Sequence of chain 2.A:
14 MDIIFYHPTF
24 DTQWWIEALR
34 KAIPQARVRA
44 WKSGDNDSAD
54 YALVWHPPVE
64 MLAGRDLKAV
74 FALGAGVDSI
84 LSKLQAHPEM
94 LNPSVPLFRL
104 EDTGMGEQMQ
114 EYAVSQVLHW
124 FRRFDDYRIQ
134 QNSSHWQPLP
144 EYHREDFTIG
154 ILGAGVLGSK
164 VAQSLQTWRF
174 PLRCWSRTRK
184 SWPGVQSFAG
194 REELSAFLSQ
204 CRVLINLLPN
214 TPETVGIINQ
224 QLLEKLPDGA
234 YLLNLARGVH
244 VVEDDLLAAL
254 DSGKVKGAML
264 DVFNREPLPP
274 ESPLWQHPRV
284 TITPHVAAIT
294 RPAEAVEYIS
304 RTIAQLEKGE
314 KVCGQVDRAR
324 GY

Binding-site contacts:
Ligand atom C2 contacts residue HIS288 of chain 2.A at 3.8 Å.
Ligand atom C1 contacts residue ARG240 of chain 2.A at 3.8 Å.
Ligand atom C1 contacts residue GLY77 of chain 2.A at 4.3 Å.
Ligand atom O2 contacts residue GLY79 of chain 2.A at 2.6 Å (h-bond).
Ligand atom O1 contacts residue ALA291 of chain 2.A at 4.5 Å.
Ligand atom O1 contacts residue MET108 of chain 2.A at 3.8 Å.
Ligand atom O3 contacts residue HIS288 of chain 2.A at 3.8 Å.
Ligand atom O2 contacts residue NAP1 of chain 2.C at 3.8 Å.
Ligand atom C2 contacts residue ARG240 of chain 2.A at 3.9 Å.
Ligand atom O1 contacts residue NAP1 of chain 2.C at 3.5 Å.
Ligand atom C3 contacts residue ILE292 of chain 2.A at 4.0 Å (hydrophobic).
Ligand atom C4 contacts residue ILE292 of chain 2.A at 4.3 Å (hydrophobic).
Ligand atom C1 contacts residue TRP58 of chain 2.A at 4.4 Å (hydrophobic).
Ligand atom O5 contacts residue ARG240 of chain 2.A at 2.9 Å (salt-bridge).
Ligand atom C4 contacts residue HIS288 of chain 2.A at 4.4 Å.
Ligand atom C1 contacts residue GLY79 of chain 2.A at 3.7 Å.
Ligand atom O1 contacts residue GLY79 of chain 2.A at 3.9 Å.
Ligand atom C3 contacts residue HIS288 of chain 2.A at 3.9 Å.
Ligand atom C4 contacts residue TRP58 of chain 2.A at 4.4 Å (hydrophobic).
Ligand atom C5 contacts residue TRP58 of chain 2.A at 4.0 Å (hydrophobic).
Ligand atom O1 contacts residue GLY77 of chain 2.A at 3.5 Å.
Ligand atom O1 contacts residue ALA78 of chain 2.A at 2.9 Å (h-bond).
Ligand atom C1 contacts residue NAP1 of chain 2.C at 3.4 Å.
Ligand atom O2 contacts residue TRP58 of chain 2.A at 4.1 Å.
Ligand atom C1 contacts residue ALA78 of chain 2.A at 3.6 Å (hydrophobic).
Ligand atom C2 contacts residue ALA291 of chain 2.A at 4.3 Å (hydrophobic).
Ligand atom O2 contacts residue ALA78 of chain 2.A at 3.4 Å (h-bond).
Ligand atom O4 contacts residue TRP58 of chain 2.A at 3.3 Å.
Ligand atom O5 contacts residue NAP1 of chain 2.C at 3.0 Å.
Ligand atom C2 contacts residue NAP1 of chain 2.C at 3.2 Å.
Ligand atom C5 contacts residue HIS288 of chain 2.A at 3.7 Å.
Ligand atom C3 contacts residue NAP1 of chain 2.C at 3.7 Å.
Ligand atom O4 contacts residue HIS288 of chain 2.A at 3.6 Å.
Ligand atom O4 contacts residue ARG240 of chain 2.A at 4.0 Å.
Ligand atom O2 contacts residue ARG240 of chain 2.A at 2.9 Å (salt-bridge).
Ligand atom C3 contacts residue ALA291 of chain 2.A at 3.5 Å (hydrophobic).
Ligand atom O5 contacts residue HIS288 of chain 2.A at 2.9 Å (h-bond).
Ligand atom O2 contacts residue GLY77 of chain 2.A at 4.3 Å.

This protein binds this small molecule.
Small molecule (SMILES): O=C(O)CCC(=O)C(=O)O